Sequence of chain 1.C:
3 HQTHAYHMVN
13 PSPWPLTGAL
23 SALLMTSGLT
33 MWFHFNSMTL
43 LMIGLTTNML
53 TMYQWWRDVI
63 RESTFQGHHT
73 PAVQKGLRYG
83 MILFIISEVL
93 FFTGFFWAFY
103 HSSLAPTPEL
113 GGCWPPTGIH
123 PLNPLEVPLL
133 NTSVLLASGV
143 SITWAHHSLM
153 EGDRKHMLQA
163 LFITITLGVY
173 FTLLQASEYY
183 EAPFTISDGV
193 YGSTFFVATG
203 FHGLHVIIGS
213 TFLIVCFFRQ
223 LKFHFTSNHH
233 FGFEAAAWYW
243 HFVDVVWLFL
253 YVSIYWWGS

Binding-site contacts:
Ligand atom C2 contacts residue PHE69 of chain 1.G at 3.7 Å (hydrophobic).
Ligand atom C22 contacts residue PEK1 of chain 1.VA at 4.0 Å.
Ligand atom C4 contacts residue TRP62 of chain 1.G at 4.5 Å (hydrophobic).
Ligand atom C3 contacts residue PHE69 of chain 1.G at 4.5 Å (hydrophobic).
Ligand atom O5 contacts residue TRP34 of chain 1.C at 3.3 Å.
Ligand atom C11 contacts residue TRP62 of chain 1.G at 4.4 Å (hydrophobic).
Ligand atom O61 contacts residue MET40 of chain 1.C at 3.6 Å (h-bond).
Ligand atom C10 contacts residue TRP62 of chain 1.G at 4.1 Å (hydrophobic).
Ligand atom C25 contacts residue LEU43 of chain 1.C at 4.5 Å (hydrophobic).
Ligand atom O61 contacts residue SER61 of chain 1.G at 3.3 Å (h-bond).
Ligand atom O1 contacts residue GLY63 of chain 1.G at 4.5 Å.
Ligand atom C6 contacts residue TRP34 of chain 1.C at 4.0 Å (hydrophobic).
Ligand atom C1 contacts residue PHE69 of chain 1.G at 3.6 Å (hydrophobic).
Ligand atom O16 contacts residue TRP34 of chain 1.C at 4.0 Å.
Ligand atom O5 contacts residue MET40 of chain 1.C at 3.1 Å (h-bond).
Ligand atom C9 contacts residue TRP62 of chain 1.G at 4.1 Å (hydrophobic).
Ligand atom O3 contacts residue TRP62 of chain 1.G at 4.4 Å.
Ligand atom C40 contacts residue LEU206 of chain 1.C at 4.1 Å (hydrophobic).
Ligand atom C37 contacts residue PEK1 of chain 1.VA at 4.3 Å.
Ligand atom O61 contacts residue TRP62 of chain 1.G at 3.7 Å.
Ligand atom O61 contacts residue TRP34 of chain 1.C at 2.8 Å (h-bond).
Ligand atom O1 contacts residue TRP62 of chain 1.G at 3.8 Å.
Ligand atom C4 contacts residue TRP34 of chain 1.C at 4.0 Å (hydrophobic).
Ligand atom C6 contacts residue MET40 of chain 1.C at 4.1 Å (hydrophobic).
Ligand atom C9 contacts residue GLY63 of chain 1.G at 3.7 Å.
Ligand atom C11 contacts residue GLY63 of chain 1.G at 3.6 Å.
Ligand atom C4 contacts residue MET40 of chain 1.C at 3.6 Å (hydrophobic).
Ligand atom C31 contacts residue LEU47 of chain 1.C at 4.4 Å (hydrophobic).
Ligand atom C18 contacts residue TRP34 of chain 1.C at 4.3 Å (hydrophobic).
Ligand atom C57 contacts residue MET40 of chain 1.C at 3.5 Å (hydrophobic).
Ligand atom C8 contacts residue GLY63 of chain 1.G at 3.8 Å.
Ligand atom C43 contacts residue PEK1 of chain 1.VA at 4.3 Å.
Ligand atom O16 contacts residue MET40 of chain 1.C at 4.4 Å.
Ligand atom O55 contacts residue PHE69 of chain 1.G at 4.3 Å.
Ligand atom C57 contacts residue TRP34 of chain 1.C at 4.0 Å (hydrophobic).
Ligand atom C57 contacts residue TRP62 of chain 1.G at 4.0 Å (hydrophobic).

A small-molecule ligand and the protein it binds are described below.
Small molecule (SMILES): CCCCCCCCCCO[C@@H]1O[C@H](CO)[C@@H](O[C@H]2O[C@H](CO)[C@@H](O)[C@H](O)[C@H]2O)[C@H](O)[C@H]1O

Sequence of chain 1.G:
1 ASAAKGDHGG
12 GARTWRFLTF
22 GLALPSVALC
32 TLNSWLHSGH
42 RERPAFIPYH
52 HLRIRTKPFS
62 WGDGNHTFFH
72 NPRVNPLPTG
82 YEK